A protein and the small-molecule ligand that binds it are described below.
Small molecule (SMILES): Cc1cc(C)nc(/C(N)=N/c2nc(-c3ccccn3)cc3ccccc23)n1

Sequence of chain 1.D:
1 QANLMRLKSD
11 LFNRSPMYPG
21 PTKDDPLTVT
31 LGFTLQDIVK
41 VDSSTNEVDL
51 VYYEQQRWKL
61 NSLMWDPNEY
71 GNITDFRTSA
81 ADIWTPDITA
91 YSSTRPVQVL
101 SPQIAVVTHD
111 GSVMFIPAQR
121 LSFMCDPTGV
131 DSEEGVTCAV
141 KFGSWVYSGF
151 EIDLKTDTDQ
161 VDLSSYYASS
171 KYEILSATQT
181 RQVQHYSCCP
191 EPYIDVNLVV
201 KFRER

Sequence of chain 1.E:
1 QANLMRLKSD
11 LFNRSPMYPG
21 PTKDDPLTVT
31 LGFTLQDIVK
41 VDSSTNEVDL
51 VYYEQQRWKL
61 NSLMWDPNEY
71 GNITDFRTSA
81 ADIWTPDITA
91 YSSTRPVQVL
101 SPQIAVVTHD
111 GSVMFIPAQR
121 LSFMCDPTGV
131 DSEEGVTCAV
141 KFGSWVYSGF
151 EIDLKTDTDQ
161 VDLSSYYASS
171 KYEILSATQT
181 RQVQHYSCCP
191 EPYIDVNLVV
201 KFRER

Binding-site contacts:
Ligand atom C8 contacts residue TYR186 of chain 1.D at 3.3 Å (hydrophobic).
Ligand atom C7 contacts residue 0831 of chain 1.O at 3.5 Å.
Ligand atom C20 contacts residue 0831 of chain 1.O at 3.2 Å.
Ligand atom N5 contacts residue 0831 of chain 1.O at 3.4 Å.
Ligand atom C9 contacts residue 0831 of chain 1.O at 3.4 Å.
Ligand atom C19 contacts residue TYR193 of chain 1.D at 3.5 Å (hydrophobic).
Ligand atom C9 contacts residue TYR186 of chain 1.D at 3.6 Å (hydrophobic).
Ligand atom C15 contacts residue 0831 of chain 1.O at 3.3 Å.
Ligand atom C17 contacts residue 0831 of chain 1.O at 3.3 Å.
Ligand atom C6 contacts residue 0831 of chain 1.O at 3.6 Å.
Ligand atom C12 contacts residue SER164 of chain 1.E at 3.5 Å.
Ligand atom N3 contacts residue TYR186 of chain 1.D at 3.2 Å (h-bond).
Ligand atom N4 contacts residue TYR186 of chain 1.D at 3.4 Å.
Ligand atom C20 contacts residue TYR186 of chain 1.D at 3.8 Å (hydrophobic).
Ligand atom C11 contacts residue 0831 of chain 1.O at 3.7 Å.
Ligand atom C2 contacts residue 0831 of chain 1.O at 3.6 Å.
Ligand atom N4 contacts residue 0831 of chain 1.O at 3.6 Å.
Ligand atom C1 contacts residue TYR91 of chain 1.D at 3.7 Å (hydrophobic).
Ligand atom C21 contacts residue TYR186 of chain 1.D at 3.7 Å (hydrophobic).
Ligand atom N1 contacts residue 0831 of chain 1.O at 3.7 Å.
Ligand atom C5 contacts residue 0831 of chain 1.O at 3.8 Å.
Ligand atom N3 contacts residue 0831 of chain 1.O at 3.6 Å (h-bond).
Ligand atom C10 contacts residue 0831 of chain 1.O at 3.4 Å.
Ligand atom C8 contacts residue 0831 of chain 1.O at 3.3 Å.
Ligand atom C14 contacts residue 0831 of chain 1.O at 3.7 Å.
Ligand atom C21 contacts residue 0831 of chain 1.O at 3.4 Å.
Ligand atom N6 contacts residue 0831 of chain 1.O at 3.5 Å.
Ligand atom C16 contacts residue 0831 of chain 1.O at 3.3 Å.
Ligand atom C18 contacts residue 0831 of chain 1.O at 3.3 Å.
Ligand atom N2 contacts residue TYR186 of chain 1.D at 3.3 Å (h-bond).
Ligand atom C6 contacts residue TYR186 of chain 1.D at 3.6 Å (hydrophobic).
Ligand atom N2 contacts residue 0831 of chain 1.O at 3.6 Å.
Ligand atom C4 contacts residue 0831 of chain 1.O at 3.7 Å.
Ligand atom C3 contacts residue TYR91 of chain 1.D at 3.4 Å (hydrophobic).
Ligand atom C19 contacts residue 0831 of chain 1.O at 3.2 Å.
Ligand atom C7 contacts residue TYR186 of chain 1.D at 3.1 Å (hydrophobic).
Ligand atom C15 contacts residue TYR186 of chain 1.D at 3.8 Å (hydrophobic).
Ligand atom C1 contacts residue 0831 of chain 1.O at 3.5 Å.
Ligand atom C3 contacts residue 0831 of chain 1.O at 3.6 Å.
Ligand atom C16 contacts residue TYR186 of chain 1.D at 3.8 Å (hydrophobic).